Sequence of chain 1.V:
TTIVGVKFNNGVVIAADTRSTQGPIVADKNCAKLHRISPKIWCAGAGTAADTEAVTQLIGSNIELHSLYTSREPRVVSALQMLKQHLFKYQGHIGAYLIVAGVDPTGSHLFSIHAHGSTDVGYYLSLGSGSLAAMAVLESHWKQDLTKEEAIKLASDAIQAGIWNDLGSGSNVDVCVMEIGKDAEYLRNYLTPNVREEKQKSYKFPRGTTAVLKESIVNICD

Binding-site contacts:
Ligand atom CB contacts residue THR21 of chain 1.V at 3.6 Å.
Ligand atom C contacts residue ASP125 of chain 1.W at 3.8 Å.
Ligand atom C3 contacts residue LYS33 of chain 1.V at 3.6 Å.
Ligand atom N contacts residue GLY47 of chain 1.V at 3.3 Å (h-bond).
Ligand atom O contacts residue GLY47 of chain 1.V at 3.5 Å (h-bond).
Ligand atom CB contacts residue GLY47 of chain 1.V at 3.5 Å.
Ligand atom C3 contacts residue GLY168 of chain 1.V at 2.8 Å.
Ligand atom CD1 contacts residue ALA49 of chain 1.V at 3.7 Å (hydrophobic).
Ligand atom CA contacts residue GLY47 of chain 1.V at 3.6 Å.
Ligand atom CD2 contacts residue ARG19 of chain 1.V at 3.8 Å.
Ligand atom CD contacts residue ASP125 of chain 1.W at 3.9 Å.
Ligand atom C3 contacts residue THR1 of chain 1.V at 2.5 Å.
Ligand atom CB contacts residue THR1 of chain 1.V at 2.7 Å.
Ligand atom O contacts residue ALA49 of chain 1.V at 3.3 Å (h-bond).
Ligand atom N contacts residue THR21 of chain 1.V at 2.9 Å (h-bond).
Ligand atom O contacts residue THR1 of chain 1.V at 3.7 Å.
Ligand atom CA contacts residue THR21 of chain 1.V at 3.7 Å.
Ligand atom O contacts residue THR1 of chain 1.V at 2.3 Å (h-bond).
Ligand atom CD1 contacts residue GLY45 of chain 1.V at 3.8 Å.
Ligand atom C1 contacts residue THR1 of chain 1.V at 2.5 Å.
Ligand atom C contacts residue THR21 of chain 1.V at 3.7 Å.
Ligand atom O contacts residue THR21 of chain 1.V at 3.6 Å (h-bond).
Ligand atom C contacts residue THR1 of chain 1.V at 1.4 Å.
Ligand atom CG contacts residue LYS33 of chain 1.V at 3.8 Å.
Ligand atom CD2 contacts residue LYS33 of chain 1.V at 3.8 Å.
Ligand atom N contacts residue THR1 of chain 1.V at 3.6 Å.
Ligand atom O contacts residue SER20 of chain 1.V at 3.6 Å.
Ligand atom CG contacts residue THR1 of chain 1.V at 3.4 Å.
Ligand atom C contacts residue LYS33 of chain 1.V at 3.8 Å.
Ligand atom CD2 contacts residue SER20 of chain 1.V at 3.8 Å.
Ligand atom CA contacts residue THR21 of chain 1.V at 3.4 Å.
Ligand atom C2 contacts residue GLY168 of chain 1.V at 3.7 Å.
Ligand atom N contacts residue ASP125 of chain 1.W at 3.9 Å.
Ligand atom C2 contacts residue THR1 of chain 1.V at 1.5 Å.
Ligand atom O contacts residue THR21 of chain 1.V at 3.6 Å.
Ligand atom C3 contacts residue ARG19 of chain 1.V at 3.3 Å.
Ligand atom C1 contacts residue SER129 of chain 1.V at 3.9 Å.
Ligand atom CH3 contacts residue ASP125 of chain 1.W at 3.8 Å.
Ligand atom CA contacts residue THR1 of chain 1.V at 2.3 Å.
Ligand atom C contacts residue GLY47 of chain 1.V at 3.7 Å.

Sequence of chain 1.W:
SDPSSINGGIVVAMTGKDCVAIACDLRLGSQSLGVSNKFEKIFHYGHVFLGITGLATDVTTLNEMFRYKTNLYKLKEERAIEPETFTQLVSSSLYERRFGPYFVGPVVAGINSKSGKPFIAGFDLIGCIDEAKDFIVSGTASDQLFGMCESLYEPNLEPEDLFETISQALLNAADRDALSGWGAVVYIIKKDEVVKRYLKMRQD

A protein and the small-molecule ligand that binds it are described below.
Small molecule (SMILES): CC(=O)N1CCC[C@H]1C(=O)N[C@@H](C)C(=O)N[C@@H](CC(C)C)[C@@H](O)[C@H](C)CO